A small-molecule ligand and the protein it binds are described below.
Small molecule (SMILES): O=C(O)COc1cc(Cl)ccc1C(=O)NCc1cccc([N+](=O)[O-])c1

Sequence of chain 1.A:
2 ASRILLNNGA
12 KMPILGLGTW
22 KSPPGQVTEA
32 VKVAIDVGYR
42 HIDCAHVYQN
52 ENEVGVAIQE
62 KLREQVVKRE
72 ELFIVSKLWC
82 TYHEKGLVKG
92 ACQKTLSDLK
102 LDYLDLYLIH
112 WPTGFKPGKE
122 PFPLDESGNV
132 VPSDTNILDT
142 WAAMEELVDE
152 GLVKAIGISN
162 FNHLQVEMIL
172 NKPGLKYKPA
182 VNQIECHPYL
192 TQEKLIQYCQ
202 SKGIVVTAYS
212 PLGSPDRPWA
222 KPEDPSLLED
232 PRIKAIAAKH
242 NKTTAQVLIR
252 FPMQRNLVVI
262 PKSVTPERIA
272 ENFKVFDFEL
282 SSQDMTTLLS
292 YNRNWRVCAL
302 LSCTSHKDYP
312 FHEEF

Binding-site contacts:
Ligand atom C19 contacts residue HIS111 of chain 1.A at 3.4 Å.
Ligand atom O17 contacts residue TRP21 of chain 1.A at 3.4 Å.
Ligand atom O4 contacts residue LEU301 of chain 1.A at 3.1 Å (h-bond).
Ligand atom C19 contacts residue NAP1 of chain 1.B at 3.4 Å.
Ligand atom CL1 contacts residue TRP21 of chain 1.A at 3.6 Å.
Ligand atom N2 contacts residue CYS304 of chain 1.A at 3.6 Å.
Ligand atom O22 contacts residue LEU301 of chain 1.A at 3.3 Å.
Ligand atom O21 contacts residue TRP112 of chain 1.A at 3.0 Å (h-bond).
Ligand atom C1 contacts residue TRP112 of chain 1.A at 3.4 Å (hydrophobic).
Ligand atom O20 contacts residue NAP1 of chain 1.B at 3.0 Å.
Ligand atom O22 contacts residue TRP220 of chain 1.A at 3.6 Å.
Ligand atom CL1 contacts residue VAL48 of chain 1.A at 3.2 Å.
Ligand atom N2 contacts residue TRP112 of chain 1.A at 3.6 Å.
Ligand atom O3 contacts residue CYS304 of chain 1.A at 3.1 Å.
Ligand atom O21 contacts residue HIS111 of chain 1.A at 3.3 Å (h-bond).
Ligand atom C5 contacts residue LEU301 of chain 1.A at 3.5 Å (hydrophobic).
Ligand atom C24 contacts residue TRP112 of chain 1.A at 3.5 Å (hydrophobic).
Ligand atom C25 contacts residue TRP112 of chain 1.A at 3.5 Å (hydrophobic).
Ligand atom O22 contacts residue PHE123 of chain 1.A at 3.6 Å.
Ligand atom C7 contacts residue TRP112 of chain 1.A at 3.4 Å (hydrophobic).
Ligand atom O20 contacts residue TYR49 of chain 1.A at 2.7 Å (h-bond).
Ligand atom C18 contacts residue NAP1 of chain 1.B at 3.7 Å.
Ligand atom C18 contacts residue TRP21 of chain 1.A at 3.4 Å (hydrophobic).
Ligand atom C25 contacts residue THR114 of chain 1.A at 3.7 Å.
Ligand atom C6 contacts residue LEU301 of chain 1.A at 3.4 Å (hydrophobic).
Ligand atom O3 contacts residue TYR310 of chain 1.A at 3.5 Å.
Ligand atom O4 contacts residue TRP112 of chain 1.A at 3.6 Å.
Ligand atom C15 contacts residue TRP21 of chain 1.A at 3.0 Å (hydrophobic).
Ligand atom C5 contacts residue TRP112 of chain 1.A at 3.3 Å (hydrophobic).
Ligand atom C25 contacts residue CYS304 of chain 1.A at 3.7 Å (hydrophobic).
Ligand atom O20 contacts residue HIS111 of chain 1.A at 2.7 Å (h-bond).
Ligand atom C11 contacts residue PHE123 of chain 1.A at 3.3 Å (hydrophobic).
Ligand atom O4 contacts residue TYR310 of chain 1.A at 3.5 Å.
Ligand atom O21 contacts residue NAP1 of chain 1.B at 3.5 Å (h-bond).
Ligand atom C23 contacts residue TRP112 of chain 1.A at 3.4 Å (hydrophobic).
Ligand atom C7 contacts residue LEU301 of chain 1.A at 3.7 Å (hydrophobic).
Ligand atom C13 contacts residue TRP21 of chain 1.A at 3.5 Å (hydrophobic).
Ligand atom C16 contacts residue TRP21 of chain 1.A at 3.6 Å (hydrophobic).
Ligand atom C6 contacts residue TRP112 of chain 1.A at 3.3 Å (hydrophobic).
Ligand atom C9 contacts residue PHE123 of chain 1.A at 3.7 Å (hydrophobic).